Sequence of chain 1.A:
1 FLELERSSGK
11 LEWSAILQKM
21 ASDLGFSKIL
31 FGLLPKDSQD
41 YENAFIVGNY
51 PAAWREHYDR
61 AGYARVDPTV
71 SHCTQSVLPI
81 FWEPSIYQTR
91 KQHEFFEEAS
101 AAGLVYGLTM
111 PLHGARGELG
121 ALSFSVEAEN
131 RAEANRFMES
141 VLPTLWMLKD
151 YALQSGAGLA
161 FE

Binding-site contacts:
Ligand atom O16 contacts residue TYR50 of chain 1.A at 2.8 Å (h-bond).
Ligand atom C11 contacts residue LEU30 of chain 1.A at 3.8 Å (hydrophobic).
Ligand atom C15 contacts residue ASP67 of chain 1.A at 3.6 Å.
Ligand atom C06 contacts residue ALA44 of chain 1.A at 3.7 Å (hydrophobic).
Ligand atom C14 contacts residue SER123 of chain 1.A at 3.8 Å.
Ligand atom O13 contacts residue TYR58 of chain 1.A at 3.5 Å.
Ligand atom C10 contacts residue ARG55 of chain 1.A at 3.9 Å.
Ligand atom C04 contacts residue LEU34 of chain 1.A at 3.5 Å (hydrophobic).
Ligand atom C12 contacts residue TYR58 of chain 1.A at 3.4 Å (hydrophobic).
Ligand atom C01 contacts residue CYS73 of chain 1.A at 3.6 Å (hydrophobic).
Ligand atom C03 contacts residue LEU34 of chain 1.A at 3.9 Å (hydrophobic).
Ligand atom C18 contacts residue TRP82 of chain 1.A at 3.6 Å (hydrophobic).
Ligand atom C01 contacts residue VAL70 of chain 1.A at 3.7 Å (hydrophobic).
Ligand atom C09 contacts residue ILE46 of chain 1.A at 3.8 Å (hydrophobic).
Ligand atom O23 contacts residue LEU104 of chain 1.A at 3.5 Å.
Ligand atom C10 contacts residue TYR58 of chain 1.A at 3.8 Å (hydrophobic).
Ligand atom N17 contacts residue ASP67 of chain 1.A at 2.9 Å (salt-bridge).
Ligand atom C20 contacts residue TYR87 of chain 1.A at 3.2 Å (hydrophobic).
Ligand atom O16 contacts residue SER123 of chain 1.A at 2.7 Å (h-bond).
Ligand atom O21 contacts residue ALA99 of chain 1.A at 3.4 Å.
Ligand atom C06 contacts residue ILE46 of chain 1.A at 3.7 Å (hydrophobic).
Ligand atom O23 contacts residue TRP54 of chain 1.A at 3.0 Å (h-bond).
Ligand atom C20 contacts residue ALA99 of chain 1.A at 3.9 Å (hydrophobic).
Ligand atom C12 contacts residue ASP67 of chain 1.A at 3.7 Å.
Ligand atom C11 contacts residue TYR58 of chain 1.A at 3.7 Å (hydrophobic).
Ligand atom C14 contacts residue THR69 of chain 1.A at 3.4 Å.
Ligand atom C02 contacts residue GLY120 of chain 1.A at 3.7 Å.
Ligand atom C19 contacts residue TYR87 of chain 1.A at 3.6 Å (hydrophobic).
Ligand atom C20 contacts residue PHE95 of chain 1.A at 3.9 Å (hydrophobic).
Ligand atom C05 contacts residue GLY32 of chain 1.A at 3.8 Å.
Ligand atom N17 contacts residue THR69 of chain 1.A at 3.5 Å (h-bond).
Ligand atom O16 contacts residue TRP82 of chain 1.A at 3.8 Å.
Ligand atom C15 contacts residue SER123 of chain 1.A at 3.5 Å.
Ligand atom C15 contacts residue THR69 of chain 1.A at 3.7 Å.
Ligand atom C22 contacts residue LEU104 of chain 1.A at 3.8 Å (hydrophobic).
Ligand atom O21 contacts residue LEU104 of chain 1.A at 3.7 Å.
Ligand atom O13 contacts residue LEU30 of chain 1.A at 3.9 Å.
Ligand atom O23 contacts residue TYR50 of chain 1.A at 3.7 Å.
Ligand atom C14 contacts residue ASP67 of chain 1.A at 3.3 Å.
Ligand atom C19 contacts residue TRP82 of chain 1.A at 3.6 Å (hydrophobic).

The protein below binds the small molecule below.
Small molecule (SMILES): CCCCCCCCCCCC(=O)CC(=O)N[C@H]1CCOC1=O